Sequence of chain 1.B:
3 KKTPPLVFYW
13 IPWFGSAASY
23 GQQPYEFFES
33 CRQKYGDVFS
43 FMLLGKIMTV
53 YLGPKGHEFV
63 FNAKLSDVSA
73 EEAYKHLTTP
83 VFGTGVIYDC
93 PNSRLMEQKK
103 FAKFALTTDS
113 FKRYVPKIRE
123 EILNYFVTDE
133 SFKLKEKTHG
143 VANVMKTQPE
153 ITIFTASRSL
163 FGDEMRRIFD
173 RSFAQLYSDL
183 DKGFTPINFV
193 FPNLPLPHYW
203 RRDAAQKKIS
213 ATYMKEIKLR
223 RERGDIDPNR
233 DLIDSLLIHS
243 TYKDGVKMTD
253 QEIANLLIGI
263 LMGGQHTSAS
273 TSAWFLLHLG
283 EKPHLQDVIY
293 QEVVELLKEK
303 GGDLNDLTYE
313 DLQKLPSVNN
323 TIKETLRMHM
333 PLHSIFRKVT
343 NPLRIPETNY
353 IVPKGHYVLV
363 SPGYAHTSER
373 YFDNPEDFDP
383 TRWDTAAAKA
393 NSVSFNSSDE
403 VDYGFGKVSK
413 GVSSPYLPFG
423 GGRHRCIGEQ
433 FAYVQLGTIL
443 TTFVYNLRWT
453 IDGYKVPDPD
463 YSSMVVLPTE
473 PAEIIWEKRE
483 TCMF

A protein and the small-molecule ligand that binds it are described below.
Small molecule (SMILES): O[C@@](Cn1cnnn1)(c1ccc(F)cc1F)C(F)(F)c1ccc(-c2ccc(OCC(F)(F)F)cc2)cn1

Binding-site contacts:
Ligand atom FAS contacts residue TYR90 of chain 1.B at 3.5 Å.
Ligand atom FAM contacts residue ILE89 of chain 1.B at 3.2 Å.
Ligand atom NAF contacts residue HEM1 of chain 1.E at 2.2 Å.
Ligand atom NBK contacts residue MET466 of chain 1.B at 3.4 Å.
Ligand atom CAY contacts residue MET466 of chain 1.B at 3.7 Å (hydrophobic).
Ligand atom CBI contacts residue SER336 of chain 1.B at 3.3 Å.
Ligand atom OBB contacts residue HIS335 of chain 1.B at 2.5 Å (h-bond).
Ligand atom FAM contacts residue GLY261 of chain 1.B at 3.7 Å.
Ligand atom CAO contacts residue GLY265 of chain 1.B at 3.8 Å.
Ligand atom FBG contacts residue HIS335 of chain 1.B at 3.8 Å.
Ligand atom CBJ contacts residue MET466 of chain 1.B at 3.2 Å (hydrophobic).
Ligand atom NAH contacts residue THR269 of chain 1.B at 3.7 Å.
Ligand atom NAG contacts residue GLY265 of chain 1.B at 3.4 Å (h-bond).
Ligand atom CAV contacts residue LEU79 of chain 1.B at 3.7 Å (hydrophobic).
Ligand atom CAK contacts residue HEM1 of chain 1.E at 3.6 Å.
Ligand atom FAR contacts residue THR80 of chain 1.B at 3.8 Å.
Ligand atom NAH contacts residue GLY265 of chain 1.B at 3.2 Å.
Ligand atom FBE contacts residue PRO188 of chain 1.B at 3.6 Å.
Ligand atom FAP contacts residue PHE186 of chain 1.B at 3.8 Å.
Ligand atom NAG contacts residue HEM1 of chain 1.E at 3.0 Å.
Ligand atom CBA contacts residue HIS335 of chain 1.B at 3.3 Å.
Ligand atom FAR contacts residue PHE186 of chain 1.B at 3.6 Å.
Ligand atom FBF contacts residue TYR22 of chain 1.B at 3.8 Å.
Ligand atom CBH contacts residue SER336 of chain 1.B at 3.4 Å.
Ligand atom CBC contacts residue HIS335 of chain 1.B at 3.1 Å.
Ligand atom CAV contacts residue TYR76 of chain 1.B at 3.7 Å (hydrophobic).
Ligand atom FAM contacts residue HEM1 of chain 1.E at 3.9 Å.
Ligand atom CAJ contacts residue HEM1 of chain 1.E at 3.7 Å.
Ligand atom FBG contacts residue TYR22 of chain 1.B at 2.7 Å.
Ligand atom CBD contacts residue TYR22 of chain 1.B at 3.8 Å (hydrophobic).
Ligand atom CBH contacts residue PHE338 of chain 1.B at 3.5 Å (hydrophobic).
Ligand atom FAP contacts residue GLY265 of chain 1.B at 3.2 Å.
Ligand atom CAN contacts residue GLY261 of chain 1.B at 3.5 Å.
Ligand atom CAW contacts residue MET466 of chain 1.B at 3.9 Å (hydrophobic).
Ligand atom CAN contacts residue GLY265 of chain 1.B at 3.8 Å.
Ligand atom NAG contacts residue THR269 of chain 1.B at 3.6 Å.
Ligand atom OAA contacts residue LEU334 of chain 1.B at 3.9 Å.
Ligand atom CBI contacts residue PHE338 of chain 1.B at 3.8 Å (hydrophobic).
Ligand atom CAN contacts residue PHE84 of chain 1.B at 3.8 Å (hydrophobic).
Ligand atom CAE contacts residue HEM1 of chain 1.E at 3.1 Å.